Sequence of chain 1.A:
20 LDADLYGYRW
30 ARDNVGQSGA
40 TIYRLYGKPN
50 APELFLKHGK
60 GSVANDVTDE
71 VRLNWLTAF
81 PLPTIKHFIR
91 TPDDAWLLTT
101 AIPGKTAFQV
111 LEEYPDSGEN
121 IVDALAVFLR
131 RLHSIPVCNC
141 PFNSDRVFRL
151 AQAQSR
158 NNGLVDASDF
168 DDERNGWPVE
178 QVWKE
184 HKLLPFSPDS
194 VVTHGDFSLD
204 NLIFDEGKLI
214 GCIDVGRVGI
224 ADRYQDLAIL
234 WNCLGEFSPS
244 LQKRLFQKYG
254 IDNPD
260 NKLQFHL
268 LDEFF

A protein and the small-molecule ligand that binds it are described below.
Small molecule (SMILES): O=C1c2ccccc2-c2n[nH]c3cccc1c23

Binding-site contacts:
Ligand atom N24 contacts residue ILE206 of chain 1.A at 4.2 Å.
Ligand atom C1 contacts residue PHE54 of chain 1.A at 3.8 Å (hydrophobic).
Ligand atom C6 contacts residue THR99 of chain 1.A at 3.8 Å.
Ligand atom C15 contacts residue PHE54 of chain 1.A at 4.3 Å (hydrophobic).
Ligand atom N23 contacts residue ALA101 of chain 1.A at 4.0 Å.
Ligand atom N23 contacts residue PHE54 of chain 1.A at 4.0 Å.
Ligand atom C20 contacts residue PHE54 of chain 1.A at 3.8 Å (hydrophobic).
Ligand atom C2 contacts residue THR100 of chain 1.A at 3.9 Å.
Ligand atom O22 contacts residue PHE54 of chain 1.A at 4.0 Å.
Ligand atom C2 contacts residue ALA101 of chain 1.A at 4.1 Å (hydrophobic).
Ligand atom C12 contacts residue PHE54 of chain 1.A at 4.2 Å (hydrophobic).
Ligand atom N24 contacts residue ILE102 of chain 1.A at 2.9 Å (h-bond).
Ligand atom C3 contacts residue PHE54 of chain 1.A at 3.4 Å (hydrophobic).
Ligand atom C4 contacts residue ILE216 of chain 1.A at 4.0 Å (hydrophobic).
Ligand atom O22 contacts residue ILE216 of chain 1.A at 4.0 Å.
Ligand atom C11 contacts residue ILE216 of chain 1.A at 3.7 Å (hydrophobic).
Ligand atom C1 contacts residue THR99 of chain 1.A at 3.3 Å.
Ligand atom C12 contacts residue ILE102 of chain 1.A at 4.1 Å (hydrophobic).
Ligand atom N23 contacts residue ILE102 of chain 1.A at 3.1 Å (h-bond).
Ligand atom C1 contacts residue THR100 of chain 1.A at 4.0 Å.
Ligand atom C4 contacts residue PHE54 of chain 1.A at 3.6 Å (hydrophobic).
Ligand atom C6 contacts residue PHE54 of chain 1.A at 3.6 Å (hydrophobic).
Ligand atom C20 contacts residue ILE216 of chain 1.A at 3.6 Å (hydrophobic).
Ligand atom C15 contacts residue ILE216 of chain 1.A at 3.8 Å (hydrophobic).
Ligand atom C12 contacts residue ILE206 of chain 1.A at 4.0 Å (hydrophobic).
Ligand atom C11 contacts residue PHE54 of chain 1.A at 3.6 Å (hydrophobic).
Ligand atom C16 contacts residue PHE54 of chain 1.A at 3.7 Å (hydrophobic).
Ligand atom C21 contacts residue ILE102 of chain 1.A at 4.2 Å (hydrophobic).
Ligand atom C3 contacts residue ILE216 of chain 1.A at 3.7 Å (hydrophobic).
Ligand atom C2 contacts residue ILE216 of chain 1.A at 3.8 Å (hydrophobic).
Ligand atom C14 contacts residue THR106 of chain 1.A at 4.2 Å.
Ligand atom C2 contacts residue PHE54 of chain 1.A at 3.5 Å (hydrophobic).
Ligand atom C1 contacts residue PRO83 of chain 1.A at 3.7 Å (hydrophobic).
Ligand atom N23 contacts residue ILE216 of chain 1.A at 4.0 Å.
Ligand atom C5 contacts residue PHE54 of chain 1.A at 3.7 Å (hydrophobic).
Ligand atom C21 contacts residue ILE216 of chain 1.A at 3.7 Å (hydrophobic).
Ligand atom C16 contacts residue ILE216 of chain 1.A at 3.5 Å (hydrophobic).
Ligand atom C13 contacts residue ILE206 of chain 1.A at 3.9 Å (hydrophobic).
Ligand atom C2 contacts residue PRO83 of chain 1.A at 3.6 Å (hydrophobic).
Ligand atom C21 contacts residue PHE54 of chain 1.A at 3.5 Å (hydrophobic).